Binding-site contacts:
Ligand atom C18 contacts residue PHE117 of chain 1.D at 3.7 Å (hydrophobic).
Ligand atom C18 contacts residue TRP258 of chain 1.D at 3.7 Å (hydrophobic).
Ligand atom C15 contacts residue ILE110 of chain 1.D at 4.0 Å (hydrophobic).
Ligand atom C15 contacts residue VAL113 of chain 1.D at 3.8 Å (hydrophobic).
Ligand atom C1 contacts residue THR114 of chain 1.D at 4.0 Å.
Ligand atom C10 contacts residue PHE117 of chain 1.D at 4.0 Å (hydrophobic).
Ligand atom C9 contacts residue VAL261 of chain 1.D at 4.1 Å (hydrophobic).
Ligand atom C2 contacts residue PHE183 of chain 1.D at 3.5 Å (hydrophobic).
Ligand atom N1 contacts residue PHE183 of chain 1.D at 3.7 Å.
Ligand atom N3 contacts residue PHE183 of chain 1.D at 3.5 Å.
Ligand atom C4 contacts residue THR114 of chain 1.D at 3.6 Å.
Ligand atom C16 contacts residue PHE94 of chain 1.D at 3.7 Å (hydrophobic).
Ligand atom C16 contacts residue SER90 of chain 1.D at 3.8 Å.
Ligand atom C8 contacts residue TRP194 of chain 1.D at 4.0 Å (hydrophobic).
Ligand atom C3 contacts residue PHE183 of chain 1.D at 3.7 Å (hydrophobic).
Ligand atom O1 contacts residue PHE183 of chain 1.D at 3.8 Å.
Ligand atom C17 contacts residue PHE106 of chain 1.D at 3.8 Å (hydrophobic).
Ligand atom C15 contacts residue SER90 of chain 1.D at 3.7 Å.
Ligand atom C1 contacts residue LEU191 of chain 1.D at 3.7 Å (hydrophobic).
Ligand atom N2 contacts residue THR114 of chain 1.D at 3.3 Å (h-bond).
Ligand atom O2 contacts residue PHE94 of chain 1.D at 3.8 Å.
Ligand atom O3 contacts residue SER285 of chain 1.D at 3.2 Å (h-bond).
Ligand atom C3 contacts residue THR114 of chain 1.D at 3.1 Å.
Ligand atom N2 contacts residue TRP194 of chain 1.D at 3.9 Å.
Ligand atom O3 contacts residue PHE87 of chain 1.D at 3.2 Å.
Ligand atom O1 contacts residue ILE110 of chain 1.D at 3.8 Å.
Ligand atom C2 contacts residue THR114 of chain 1.D at 3.4 Å.
Ligand atom C5 contacts residue PHE183 of chain 1.D at 3.6 Å (hydrophobic).
Ligand atom N4 contacts residue PHE183 of chain 1.D at 3.2 Å.
Ligand atom N1 contacts residue THR114 of chain 1.D at 3.8 Å.
Ligand atom N5 contacts residue PHE183 of chain 1.D at 3.9 Å.
Ligand atom C10 contacts residue SER285 of chain 1.D at 3.9 Å.
Ligand atom C17 contacts residue ILE110 of chain 1.D at 3.7 Å (hydrophobic).
Ligand atom C1 contacts residue TYR190 of chain 1.D at 4.0 Å (hydrophobic).
Ligand atom O1 contacts residue ILE186 of chain 1.D at 3.3 Å.
Ligand atom C11 contacts residue PHE183 of chain 1.D at 3.9 Å (hydrophobic).
Ligand atom C4 contacts residue TRP194 of chain 1.D at 3.4 Å (hydrophobic).
Ligand atom O2 contacts residue MET26 of chain 1.D at 3.3 Å.
Ligand atom N3 contacts residue THR114 of chain 1.D at 3.5 Å (h-bond).
Ligand atom C4 contacts residue LEU191 of chain 1.D at 4.1 Å (hydrophobic).

Sequence of chain 1.D:
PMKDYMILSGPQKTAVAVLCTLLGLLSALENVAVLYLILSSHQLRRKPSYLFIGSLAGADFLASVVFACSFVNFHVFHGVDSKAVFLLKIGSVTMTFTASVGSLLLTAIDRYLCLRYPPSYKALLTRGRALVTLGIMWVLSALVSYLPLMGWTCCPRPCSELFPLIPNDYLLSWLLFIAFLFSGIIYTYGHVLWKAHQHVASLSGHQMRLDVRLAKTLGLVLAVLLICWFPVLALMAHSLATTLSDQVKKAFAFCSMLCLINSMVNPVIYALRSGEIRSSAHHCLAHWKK

A small-molecule ligand and the protein it binds are described below.
Small molecule (SMILES): CC(C)(C)[C@@H](CO)NC(=O)c1nn(-c2c[n+]([O-])ccn2)c2c1C[C@@H]1C[C@H]21